Sequence of chain 1.C:
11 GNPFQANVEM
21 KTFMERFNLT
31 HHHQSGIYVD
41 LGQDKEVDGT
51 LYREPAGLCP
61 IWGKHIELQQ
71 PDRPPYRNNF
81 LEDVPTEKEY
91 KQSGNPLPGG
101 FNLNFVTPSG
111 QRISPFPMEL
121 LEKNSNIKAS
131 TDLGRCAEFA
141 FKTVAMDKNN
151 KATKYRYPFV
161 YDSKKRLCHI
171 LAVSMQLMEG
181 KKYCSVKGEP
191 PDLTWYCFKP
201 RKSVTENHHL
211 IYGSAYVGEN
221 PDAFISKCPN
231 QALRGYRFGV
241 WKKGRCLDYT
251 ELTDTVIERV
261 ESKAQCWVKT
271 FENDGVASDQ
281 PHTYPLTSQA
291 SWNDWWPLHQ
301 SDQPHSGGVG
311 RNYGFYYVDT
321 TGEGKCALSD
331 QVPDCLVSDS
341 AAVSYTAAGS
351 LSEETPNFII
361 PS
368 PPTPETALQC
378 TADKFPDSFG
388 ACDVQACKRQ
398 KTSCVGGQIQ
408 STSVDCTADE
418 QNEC

Binding-site contacts:
Ligand atom O5 contacts residue THR30 of chain 1.C at 4.4 Å.
Ligand atom C7 contacts residue VAL332 of chain 1.C at 3.6 Å (hydrophobic).
Ligand atom C6 contacts residue THR30 of chain 1.C at 4.4 Å.
Ligand atom C3 contacts residue ASN28 of chain 1.C at 3.9 Å.
Ligand atom C4 contacts residue ASN28 of chain 1.C at 4.3 Å.
Ligand atom O5 contacts residue ASN28 of chain 1.C at 2.4 Å (h-bond).
Ligand atom C7 contacts residue ASN28 of chain 1.C at 3.3 Å.
Ligand atom O5 contacts residue HIS31 of chain 1.C at 3.8 Å.
Ligand atom N2 contacts residue ASN28 of chain 1.C at 3.0 Å (h-bond).
Ligand atom N2 contacts residue VAL332 of chain 1.C at 4.1 Å.
Ligand atom C5 contacts residue THR30 of chain 1.C at 4.4 Å.
Ligand atom O7 contacts residue ASN28 of chain 1.C at 4.2 Å.
Ligand atom C1 contacts residue HIS31 of chain 1.C at 4.4 Å.
Ligand atom C8 contacts residue VAL332 of chain 1.C at 4.4 Å (hydrophobic).
Ligand atom O7 contacts residue VAL332 of chain 1.C at 3.2 Å.
Ligand atom C2 contacts residue ASN28 of chain 1.C at 2.6 Å.
Ligand atom O6 contacts residue HIS31 of chain 1.C at 2.7 Å (h-bond).
Ligand atom C1 contacts residue ASN28 of chain 1.C at 1.5 Å.
Ligand atom C6 contacts residue HIS31 of chain 1.C at 3.9 Å.
Ligand atom C5 contacts residue ASN28 of chain 1.C at 3.7 Å.
Ligand atom C8 contacts residue ASN28 of chain 1.C at 3.4 Å.

The small molecule below binds the protein below.
Small molecule (SMILES): CC(=O)N[C@@H]1[C@@H](O)[C@H](O)[C@@H](CO)O[C@H]1O